Binding-site contacts:
Ligand atom O3P contacts residue GLY328 of chain 1.A at 3.4 Å.
Ligand atom O2P contacts residue GLY328 of chain 1.A at 3.0 Å.
Ligand atom N9 contacts residue SER329 of chain 1.A at 3.4 Å (h-bond).
Ligand atom O2' contacts residue ASP364 of chain 1.A at 2.4 Å (salt-bridge).
Ligand atom P contacts residue SER329 of chain 1.A at 3.5 Å.
Ligand atom C2 contacts residue GLU335 of chain 1.A at 3.6 Å.
Ligand atom C4 contacts residue SER329 of chain 1.A at 3.1 Å.
Ligand atom O3P contacts residue GLY365 of chain 1.A at 3.2 Å.
Ligand atom O3P contacts residue GLY366 of chain 1.A at 2.6 Å (h-bond).
Ligand atom N7 contacts residue CYS331 of chain 1.A at 3.3 Å (h-bond).
Ligand atom O1P contacts residue SER388 of chain 1.A at 2.9 Å (h-bond).
Ligand atom O4' contacts residue SER329 of chain 1.A at 3.7 Å.
Ligand atom N3 contacts residue SER329 of chain 1.A at 3.3 Å (h-bond).
Ligand atom O2' contacts residue NAD1 of chain 1.D at 3.6 Å.
Ligand atom N7 contacts residue TYR411 of chain 1.A at 3.4 Å (h-bond).
Ligand atom N3 contacts residue NAD1 of chain 1.D at 3.7 Å.
Ligand atom N1 contacts residue CYS331 of chain 1.A at 2.8 Å (h-bond).
Ligand atom C5 contacts residue SER329 of chain 1.A at 3.5 Å.
Ligand atom O5' contacts residue SER329 of chain 1.A at 3.2 Å (h-bond).
Ligand atom O2P contacts residue SER388 of chain 1.A at 3.0 Å (h-bond).
Ligand atom P contacts residue SER388 of chain 1.A at 3.4 Å.
Ligand atom O5' contacts residue GLY328 of chain 1.A at 3.4 Å.
Ligand atom C8 contacts residue MET70 of chain 1.A at 3.4 Å (hydrophobic).
Ligand atom C2' contacts residue ASP364 of chain 1.A at 3.5 Å.
Ligand atom O3' contacts residue SER68 of chain 1.A at 2.8 Å (h-bond).
Ligand atom C2 contacts residue NAD1 of chain 1.D at 3.5 Å.
Ligand atom C3' contacts residue ASP364 of chain 1.A at 3.6 Å.
Ligand atom O3' contacts residue ARG322 of chain 1.A at 3.8 Å.
Ligand atom N1 contacts residue ILE330 of chain 1.A at 3.7 Å.
Ligand atom N3 contacts residue GLU335 of chain 1.A at 3.7 Å.
Ligand atom C6 contacts residue CYS331 of chain 1.A at 1.9 Å (hydrophobic).
Ligand atom C3' contacts residue MET70 of chain 1.A at 3.7 Å (hydrophobic).
Ligand atom P contacts residue GLY328 of chain 1.A at 3.5 Å.
Ligand atom C5 contacts residue CYS331 of chain 1.A at 2.8 Å (hydrophobic).
Ligand atom O2P contacts residue SER329 of chain 1.A at 2.9 Å (h-bond).
Ligand atom O3' contacts residue ASP364 of chain 1.A at 2.4 Å (salt-bridge).
Ligand atom C3' contacts residue SER68 of chain 1.A at 3.3 Å.
Ligand atom C5' contacts residue MET70 of chain 1.A at 3.5 Å (hydrophobic).
Ligand atom O1P contacts residue GLY387 of chain 1.A at 3.0 Å (h-bond).
Ligand atom C6 contacts residue ILE330 of chain 1.A at 3.7 Å (hydrophobic).

This small molecule binds to this protein.
Small molecule (SMILES): O=P(O)(O)OC[C@H]1O[C@@H](n2cnc3c(Cl)[nH+]cnc32)[C@H](O)[C@@H]1O

Sequence of chain 1.A:
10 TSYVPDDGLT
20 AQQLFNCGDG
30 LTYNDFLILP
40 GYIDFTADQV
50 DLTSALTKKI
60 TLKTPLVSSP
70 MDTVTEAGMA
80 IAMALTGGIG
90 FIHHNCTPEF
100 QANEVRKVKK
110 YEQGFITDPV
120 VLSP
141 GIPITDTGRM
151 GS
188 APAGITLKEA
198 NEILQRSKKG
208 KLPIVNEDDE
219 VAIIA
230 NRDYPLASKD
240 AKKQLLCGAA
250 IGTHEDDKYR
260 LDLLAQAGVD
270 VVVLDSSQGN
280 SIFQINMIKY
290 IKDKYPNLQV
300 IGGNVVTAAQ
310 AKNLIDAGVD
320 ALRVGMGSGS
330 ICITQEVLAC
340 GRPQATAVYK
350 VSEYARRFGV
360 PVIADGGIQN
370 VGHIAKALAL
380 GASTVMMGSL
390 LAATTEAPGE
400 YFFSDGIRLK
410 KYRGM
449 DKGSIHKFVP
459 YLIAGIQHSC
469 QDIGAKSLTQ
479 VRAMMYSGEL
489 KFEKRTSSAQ